A small-molecule ligand and the protein it binds are described below.
Small molecule (SMILES): O=C(O)CCCCN(CCc1ccccc1OCc1ccc(CCc2ccccc2)cc1)Cc1ccc(C(=O)O)cc1

Binding-site contacts:
Ligand atom CBG contacts residue TYR134 of chain 1.A at 3.5 Å (hydrophobic).
Ligand atom OAD contacts residue ARG138 of chain 1.A at 3.8 Å.
Ligand atom CAL contacts residue LEU148 of chain 1.A at 3.5 Å (hydrophobic).
Ligand atom CAI contacts residue LEU152 of chain 1.A at 3.8 Å (hydrophobic).
Ligand atom CAX contacts residue PRO118 of chain 1.A at 3.5 Å (hydrophobic).
Ligand atom OAD contacts residue TYR2 of chain 1.A at 3.1 Å (h-bond).
Ligand atom CAL contacts residue LEU101 of chain 1.A at 3.5 Å (hydrophobic).
Ligand atom CBE contacts residue HIS105 of chain 1.A at 3.7 Å.
Ligand atom CBH contacts residue LEU115 of chain 1.A at 3.6 Å (hydrophobic).
Ligand atom CAF contacts residue PHE112 of chain 1.A at 3.1 Å (hydrophobic).
Ligand atom CAI contacts residue PHE97 of chain 1.A at 3.8 Å (hydrophobic).
Ligand atom CBM contacts residue LEU115 of chain 1.A at 3.6 Å (hydrophobic).
Ligand atom CAP contacts residue LEU87 of chain 1.A at 3.8 Å (hydrophobic).
Ligand atom CAW contacts residue MET144 of chain 1.A at 2.8 Å (hydrophobic).
Ligand atom OAC contacts residue SER136 of chain 1.A at 2.5 Å (h-bond).
Ligand atom CAU contacts residue ARG116 of chain 1.A at 3.8 Å.
Ligand atom OAA contacts residue ARG138 of chain 1.A at 2.8 Å (salt-bridge).
Ligand atom OBF contacts residue TRP74 of chain 1.A at 3.3 Å (h-bond).
Ligand atom OAB contacts residue ARG116 of chain 1.A at 2.7 Å (salt-bridge).
Ligand atom CBB contacts residue MET144 of chain 1.A at 3.6 Å (hydrophobic).
Ligand atom CAV contacts residue MET144 of chain 1.A at 3.5 Å (hydrophobic).
Ligand atom CAG contacts residue TYR2 of chain 1.A at 3.2 Å (hydrophobic).
Ligand atom OAD contacts residue MET1 of chain 1.A at 3.5 Å.
Ligand atom OAB contacts residue LEU115 of chain 1.A at 3.7 Å.
Ligand atom CAH contacts residue LEU148 of chain 1.A at 3.7 Å (hydrophobic).
Ligand atom OAB contacts residue ARG138 of chain 1.A at 2.8 Å (salt-bridge).
Ligand atom CAY contacts residue VAL108 of chain 1.A at 3.7 Å (hydrophobic).
Ligand atom CAF contacts residue TYR83 of chain 1.A at 2.8 Å (hydrophobic).
Ligand atom CBA contacts residue HIS105 of chain 1.A at 3.4 Å.
Ligand atom CAJ contacts residue TYR83 of chain 1.A at 3.2 Å (hydrophobic).
Ligand atom CBH contacts residue ARG138 of chain 1.A at 3.4 Å.
Ligand atom CBI contacts residue VAL108 of chain 1.A at 3.7 Å (hydrophobic).
Ligand atom CBG contacts residue SER136 of chain 1.A at 3.3 Å.
Ligand atom OAA contacts residue SER136 of chain 1.A at 3.4 Å (h-bond).
Ligand atom OAC contacts residue TYR134 of chain 1.A at 2.4 Å (h-bond).
Ligand atom CAM contacts residue PHE97 of chain 1.A at 3.6 Å (hydrophobic).
Ligand atom CAK contacts residue TYR2 of chain 1.A at 3.8 Å (hydrophobic).
Ligand atom CAE contacts residue PHE112 of chain 1.A at 3.2 Å (hydrophobic).
Ligand atom CAQ contacts residue HIS105 of chain 1.A at 3.3 Å.
Ligand atom CAH contacts residue LEU101 of chain 1.A at 3.4 Å (hydrophobic).

Sequence of chain 1.A:
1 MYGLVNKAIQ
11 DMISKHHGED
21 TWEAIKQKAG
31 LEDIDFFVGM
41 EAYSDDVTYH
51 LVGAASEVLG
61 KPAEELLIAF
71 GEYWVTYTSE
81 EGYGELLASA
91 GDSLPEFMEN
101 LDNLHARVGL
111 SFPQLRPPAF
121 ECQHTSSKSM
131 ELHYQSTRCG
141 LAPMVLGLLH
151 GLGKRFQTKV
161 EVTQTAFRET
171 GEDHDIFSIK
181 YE